Sequence of chain 3.A:
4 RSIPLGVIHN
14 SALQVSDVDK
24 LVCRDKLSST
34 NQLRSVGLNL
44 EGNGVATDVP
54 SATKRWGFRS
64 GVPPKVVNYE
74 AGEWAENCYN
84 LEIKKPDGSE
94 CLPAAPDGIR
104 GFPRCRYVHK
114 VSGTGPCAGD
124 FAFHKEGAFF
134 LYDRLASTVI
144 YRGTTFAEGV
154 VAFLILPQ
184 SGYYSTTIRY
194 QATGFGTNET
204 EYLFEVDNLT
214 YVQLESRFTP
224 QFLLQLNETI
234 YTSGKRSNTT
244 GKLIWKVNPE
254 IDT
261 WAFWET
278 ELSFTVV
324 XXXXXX

Sequence of chain 3.B:
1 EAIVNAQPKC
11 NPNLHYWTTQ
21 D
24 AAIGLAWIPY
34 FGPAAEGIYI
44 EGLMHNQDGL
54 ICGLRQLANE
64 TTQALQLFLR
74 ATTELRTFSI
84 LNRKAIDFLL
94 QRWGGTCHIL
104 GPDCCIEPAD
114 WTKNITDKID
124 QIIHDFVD

Binding-site contacts:
Ligand atom C9 contacts residue CXQ1 of chain 3.U at 3.8 Å.
Ligand atom C1 contacts residue TYR16 of chain 3.B at 3.6 Å (hydrophobic).
Ligand atom N1 contacts residue ILE43 of chain 3.B at 4.1 Å.
Ligand atom C18 contacts residue TYR16 of chain 3.B at 3.6 Å (hydrophobic).
Ligand atom C22 contacts residue GLN20 of chain 3.B at 3.7 Å.
Ligand atom C22 contacts residue ARG37 of chain 3.A at 3.0 Å.
Ligand atom C24 contacts residue TYR16 of chain 3.B at 4.5 Å (hydrophobic).
Ligand atom C22 contacts residue THR18 of chain 3.B at 4.4 Å.
Ligand atom C21 contacts residue LEU159 of chain 3.A at 4.5 Å (hydrophobic).
Ligand atom C4 contacts residue TYR16 of chain 3.B at 4.3 Å (hydrophobic).
Ligand atom C21 contacts residue CXQ1 of chain 3.U at 3.3 Å.
Ligand atom C5 contacts residue TYR16 of chain 3.B at 4.5 Å (hydrophobic).
Ligand atom C25 contacts residue CXQ1 of chain 3.U at 4.3 Å.
Ligand atom O1 contacts residue TYR16 of chain 3.B at 4.4 Å.
Ligand atom C25 contacts residue ARG37 of chain 3.A at 3.8 Å.
Ligand atom C4 contacts residue ARG37 of chain 3.A at 4.3 Å.
Ligand atom C10 contacts residue ARG37 of chain 3.A at 3.3 Å.
Ligand atom C10 contacts residue GLN20 of chain 3.B at 4.1 Å.
Ligand atom C2 contacts residue ILE43 of chain 3.B at 3.9 Å (hydrophobic).
Ligand atom C7 contacts residue ILE43 of chain 3.B at 3.5 Å (hydrophobic).
Ligand atom C24 contacts residue CXQ1 of chain 3.U at 3.3 Å.
Ligand atom C25 contacts residue THR18 of chain 3.B at 4.1 Å.
Ligand atom C25 contacts residue GLN20 of chain 3.B at 4.5 Å.
Ligand atom C3 contacts residue TYR16 of chain 3.B at 4.3 Å (hydrophobic).
Ligand atom C25 contacts residue ALA74 of chain 3.A at 3.9 Å (hydrophobic).
Ligand atom C8 contacts residue TYR16 of chain 3.B at 3.1 Å (hydrophobic).
Ligand atom C24 contacts residue ALA74 of chain 3.A at 3.7 Å (hydrophobic).
Ligand atom C6 contacts residue TYR16 of chain 3.B at 4.1 Å (hydrophobic).
Ligand atom C26 contacts residue CXQ1 of chain 3.U at 4.3 Å.
Ligand atom C6 contacts residue ILE43 of chain 3.B at 4.1 Å (hydrophobic).
Ligand atom C18 contacts residue CXQ1 of chain 3.U at 3.5 Å.
Ligand atom C7 contacts residue GLN20 of chain 3.B at 4.1 Å.

This protein binds this small molecule.
Small molecule (SMILES): CN1[C@@H]2CC[C@H]1CC(OC(c1ccccc1)c1ccccc1)C2